This protein binds this small molecule.
Small molecule (SMILES): CC(=O)N[C@@H]1[C@@H](O)[C@H](O)[C@@H](CO)O[C@H]1O

Sequence of chain 33.F:
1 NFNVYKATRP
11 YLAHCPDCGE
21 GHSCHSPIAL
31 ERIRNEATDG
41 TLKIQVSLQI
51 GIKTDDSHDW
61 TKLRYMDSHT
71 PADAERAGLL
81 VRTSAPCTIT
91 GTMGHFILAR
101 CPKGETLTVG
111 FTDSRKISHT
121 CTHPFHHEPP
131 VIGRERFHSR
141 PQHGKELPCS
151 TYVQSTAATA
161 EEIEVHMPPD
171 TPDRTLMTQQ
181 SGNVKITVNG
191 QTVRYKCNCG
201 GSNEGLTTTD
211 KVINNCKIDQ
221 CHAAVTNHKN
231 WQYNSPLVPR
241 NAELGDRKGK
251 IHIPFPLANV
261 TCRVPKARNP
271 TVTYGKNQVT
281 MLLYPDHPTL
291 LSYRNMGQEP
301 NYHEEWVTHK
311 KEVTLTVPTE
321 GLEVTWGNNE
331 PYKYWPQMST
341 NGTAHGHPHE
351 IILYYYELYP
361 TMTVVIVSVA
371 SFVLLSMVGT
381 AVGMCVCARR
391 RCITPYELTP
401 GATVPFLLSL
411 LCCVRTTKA

Sequence of chain 33.E:
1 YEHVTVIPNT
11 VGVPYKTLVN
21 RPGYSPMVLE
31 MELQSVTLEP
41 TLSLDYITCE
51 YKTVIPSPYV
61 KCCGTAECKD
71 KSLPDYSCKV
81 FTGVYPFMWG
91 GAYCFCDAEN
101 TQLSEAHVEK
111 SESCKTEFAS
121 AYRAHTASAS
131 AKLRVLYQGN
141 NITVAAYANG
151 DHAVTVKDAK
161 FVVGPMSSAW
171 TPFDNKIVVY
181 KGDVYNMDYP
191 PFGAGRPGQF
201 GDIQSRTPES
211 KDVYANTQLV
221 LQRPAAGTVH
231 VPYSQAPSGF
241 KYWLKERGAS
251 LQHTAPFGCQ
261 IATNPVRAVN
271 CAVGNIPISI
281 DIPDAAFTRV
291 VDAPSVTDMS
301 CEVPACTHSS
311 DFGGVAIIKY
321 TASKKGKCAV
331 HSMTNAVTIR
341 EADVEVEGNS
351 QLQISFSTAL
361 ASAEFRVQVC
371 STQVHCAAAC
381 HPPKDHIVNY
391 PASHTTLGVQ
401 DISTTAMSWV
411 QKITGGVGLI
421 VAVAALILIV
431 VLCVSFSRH

Binding-site contacts:
Ligand atom C4 contacts residue ASN259 of chain 33.F at 4.2 Å.
Ligand atom O7 contacts residue LYS181 of chain 33.E at 3.9 Å.
Ligand atom C7 contacts residue ASN259 of chain 33.F at 3.1 Å.
Ligand atom O7 contacts residue ASN259 of chain 33.F at 2.9 Å (h-bond).
Ligand atom N2 contacts residue ASN259 of chain 33.F at 2.9 Å (h-bond).
Ligand atom O6 contacts residue THR116 of chain 33.E at 3.5 Å.
Ligand atom O5 contacts residue THR116 of chain 33.E at 4.0 Å.
Ligand atom C1 contacts residue ASN259 of chain 33.F at 1.4 Å.
Ligand atom O5 contacts residue ASN259 of chain 33.F at 2.4 Å (h-bond).
Ligand atom C5 contacts residue ASN259 of chain 33.F at 3.7 Å.
Ligand atom C2 contacts residue ASN259 of chain 33.F at 2.4 Å.
Ligand atom C3 contacts residue ASN259 of chain 33.F at 3.8 Å.
Ligand atom C8 contacts residue ASN259 of chain 33.F at 4.4 Å.
Ligand atom O6 contacts residue LYS115 of chain 33.E at 4.4 Å.
Ligand atom C8 contacts residue LYS181 of chain 33.E at 4.1 Å.